Binding-site contacts:
Ligand atom OAB contacts residue LEU279 of chain 1.A at 3.7 Å.
Ligand atom CAJ contacts residue LEU263 of chain 1.A at 4.0 Å (hydrophobic).
Ligand atom CAA contacts residue GLN96 of chain 1.A at 3.2 Å.
Ligand atom CAH contacts residue TYR137 of chain 1.A at 4.0 Å (hydrophobic).
Ligand atom CAR contacts residue SER99 of chain 1.A at 3.3 Å.
Ligand atom OAB contacts residue SER99 of chain 1.A at 3.3 Å.
Ligand atom CAG contacts residue SER99 of chain 1.A at 3.0 Å.
Ligand atom CAH contacts residue CYS95 of chain 1.A at 3.4 Å (hydrophobic).
Ligand atom CAR contacts residue CYS95 of chain 1.A at 3.7 Å (hydrophobic).
Ligand atom CAD contacts residue CYS95 of chain 1.A at 3.2 Å (hydrophobic).
Ligand atom CAN contacts residue TYR137 of chain 1.A at 4.0 Å (hydrophobic).
Ligand atom CAI contacts residue LEU263 of chain 1.A at 4.1 Å (hydrophobic).
Ligand atom CAE contacts residue CYS95 of chain 1.A at 3.5 Å (hydrophobic).
Ligand atom CAA contacts residue MET273 of chain 1.A at 3.7 Å (hydrophobic).
Ligand atom CAN contacts residue SER99 of chain 1.A at 3.0 Å.
Ligand atom CAP contacts residue HIS133 of chain 1.A at 3.2 Å.
Ligand atom CAF contacts residue MET174 of chain 1.A at 3.5 Å (hydrophobic).
Ligand atom OAC contacts residue HIS133 of chain 1.A at 3.2 Å (h-bond).
Ligand atom CAQ contacts residue GLN96 of chain 1.A at 4.1 Å.
Ligand atom OAO contacts residue HIS259 of chain 1.A at 2.9 Å (h-bond).
Ligand atom CAF contacts residue CYS95 of chain 1.A at 3.2 Å (hydrophobic).
Ligand atom OAC contacts residue HIS259 of chain 1.A at 2.7 Å (h-bond).
Ligand atom CAD contacts residue LEU140 of chain 1.A at 3.9 Å (hydrophobic).
Ligand atom CAS contacts residue HIS259 of chain 1.A at 3.2 Å.
Ligand atom CAT contacts residue SER99 of chain 1.A at 3.0 Å.
Ligand atom CAK contacts residue HIS259 of chain 1.A at 3.9 Å.
Ligand atom CAL contacts residue PHE92 of chain 1.A at 3.9 Å (hydrophobic).
Ligand atom CAA contacts residue PHE92 of chain 1.A at 3.3 Å (hydrophobic).
Ligand atom CAP contacts residue TYR283 of chain 1.A at 3.9 Å (hydrophobic).
Ligand atom CAP contacts residue HIS259 of chain 1.A at 3.7 Å.
Ligand atom CAL contacts residue HIS259 of chain 1.A at 3.4 Å.
Ligand atom CAI contacts residue GLN96 of chain 1.A at 3.6 Å.
Ligand atom CAT contacts residue HIS259 of chain 1.A at 3.8 Å.
Ligand atom CAQ contacts residue LEU263 of chain 1.A at 4.0 Å (hydrophobic).
Ligand atom CAG contacts residue CYS95 of chain 1.A at 3.7 Å (hydrophobic).
Ligand atom OAC contacts residue TYR283 of chain 1.A at 3.0 Å (h-bond).
Ligand atom CAD contacts residue MET174 of chain 1.A at 4.0 Å (hydrophobic).
Ligand atom OAB contacts residue HIS133 of chain 1.A at 2.7 Å (h-bond).
Ligand atom CAJ contacts residue PHE92 of chain 1.A at 3.4 Å (hydrophobic).
Ligand atom CAP contacts residue SER99 of chain 1.A at 3.8 Å.

Sequence of chain 1.A:
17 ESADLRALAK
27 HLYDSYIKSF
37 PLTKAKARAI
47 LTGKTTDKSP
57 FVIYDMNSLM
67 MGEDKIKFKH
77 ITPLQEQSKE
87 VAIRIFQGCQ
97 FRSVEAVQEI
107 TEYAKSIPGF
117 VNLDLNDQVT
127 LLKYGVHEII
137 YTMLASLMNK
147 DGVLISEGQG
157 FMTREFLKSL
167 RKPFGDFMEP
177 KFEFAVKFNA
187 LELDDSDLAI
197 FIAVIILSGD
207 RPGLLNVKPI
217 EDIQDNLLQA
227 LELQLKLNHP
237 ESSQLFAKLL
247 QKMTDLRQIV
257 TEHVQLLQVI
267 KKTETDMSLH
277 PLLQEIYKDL

This protein binds this small molecule.
Small molecule (SMILES): CCc1ccc(O[C@@H](Cc2ccccc2)C(=O)O)cc1